Sequence of chain 1.B:
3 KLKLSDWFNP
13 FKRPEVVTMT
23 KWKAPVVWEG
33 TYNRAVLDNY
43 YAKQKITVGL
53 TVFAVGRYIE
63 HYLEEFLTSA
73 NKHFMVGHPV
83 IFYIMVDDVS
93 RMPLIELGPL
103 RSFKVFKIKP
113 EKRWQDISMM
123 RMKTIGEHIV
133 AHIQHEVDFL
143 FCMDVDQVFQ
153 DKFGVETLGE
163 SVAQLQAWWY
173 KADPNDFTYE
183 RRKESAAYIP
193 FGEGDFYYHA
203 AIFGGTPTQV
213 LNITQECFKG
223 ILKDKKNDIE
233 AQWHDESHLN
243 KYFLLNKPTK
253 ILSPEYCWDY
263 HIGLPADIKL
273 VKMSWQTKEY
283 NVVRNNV

Binding-site contacts:
Ligand atom C3 contacts residue TRP170 of chain 1.B at 3.6 Å (hydrophobic).
Ligand atom C5 contacts residue TRP235 of chain 1.B at 3.7 Å (hydrophobic).
Ligand atom O3 contacts residue TRP171 of chain 1.B at 3.0 Å (h-bond).
Ligand atom O3 contacts residue GLN168 of chain 1.B at 3.8 Å.
Ligand atom C6 contacts residue GOL1 of chain 1.O at 3.4 Å.
Ligand atom C6 contacts residue THR180 of chain 1.B at 3.4 Å.
Ligand atom C6 contacts residue TYR199 of chain 1.B at 3.6 Å (hydrophobic).
Ligand atom O4 contacts residue TRP277 of chain 1.B at 3.6 Å.
Ligand atom O1 contacts residue TRP170 of chain 1.B at 4.1 Å.
Ligand atom O2 contacts residue LYS280 of chain 1.B at 3.4 Å.
Ligand atom C4 contacts residue GLN168 of chain 1.B at 3.9 Å.
Ligand atom C5 contacts residue TRP170 of chain 1.B at 3.9 Å (hydrophobic).
Ligand atom C2 contacts residue GLN168 of chain 1.B at 3.7 Å.
Ligand atom C2 contacts residue TRP277 of chain 1.B at 3.7 Å (hydrophobic).
Ligand atom N2 contacts residue TRP170 of chain 1.B at 3.4 Å.
Ligand atom C5 contacts residue GLN168 of chain 1.B at 3.8 Å.
Ligand atom C2 contacts residue TRP170 of chain 1.B at 4.0 Å (hydrophobic).
Ligand atom O2 contacts residue TRP277 of chain 1.B at 3.4 Å.
Ligand atom O6 contacts residue TRP235 of chain 1.B at 3.5 Å (h-bond).
Ligand atom C4 contacts residue GLU238 of chain 1.B at 3.3 Å.
Ligand atom C3 contacts residue TRP235 of chain 1.B at 3.8 Å (hydrophobic).
Ligand atom O6 contacts residue THR180 of chain 1.B at 2.8 Å (h-bond).
Ligand atom C6 contacts residue GLN168 of chain 1.B at 3.9 Å.
Ligand atom C3 contacts residue UDP1 of chain 1.L at 3.5 Å.
Ligand atom O6 contacts residue GOL1 of chain 1.O at 2.3 Å (h-bond).
Ligand atom C1 contacts residue GLN168 of chain 1.B at 3.7 Å.
Ligand atom C5 contacts residue GLU238 of chain 1.B at 4.0 Å.
Ligand atom O4 contacts residue GLN168 of chain 1.B at 3.0 Å (h-bond).
Ligand atom C7 contacts residue TRP171 of chain 1.B at 3.6 Å (hydrophobic).
Ligand atom O3 contacts residue UDP1 of chain 1.L at 2.6 Å (h-bond).
Ligand atom C3 contacts residue TRP171 of chain 1.B at 4.1 Å (hydrophobic).
Ligand atom O5 contacts residue GLN168 of chain 1.B at 3.0 Å (h-bond).
Ligand atom O4 contacts residue GLU238 of chain 1.B at 2.7 Å (salt-bridge).
Ligand atom C1 contacts residue TRP170 of chain 1.B at 3.8 Å (hydrophobic).
Ligand atom C6 contacts residue TRP235 of chain 1.B at 3.6 Å (hydrophobic).
Ligand atom C6 contacts residue GLU238 of chain 1.B at 3.5 Å.
Ligand atom C4 contacts residue TRP235 of chain 1.B at 3.7 Å (hydrophobic).
Ligand atom O7 contacts residue TRP171 of chain 1.B at 3.5 Å.
Ligand atom O4 contacts residue GLN168 of chain 1.B at 3.6 Å (h-bond).
Ligand atom C8 contacts residue TRP171 of chain 1.B at 3.7 Å (hydrophobic).

This protein binds this small molecule.
Small molecule (SMILES): CC(=O)N[C@@H]1[C@@H](O)[C@H](O[C@@H]2O[C@H](CO)[C@H](O)[C@H](O)[C@H]2O)[C@@H](CO)O[C@H]1O